Sequence of chain 5.A:
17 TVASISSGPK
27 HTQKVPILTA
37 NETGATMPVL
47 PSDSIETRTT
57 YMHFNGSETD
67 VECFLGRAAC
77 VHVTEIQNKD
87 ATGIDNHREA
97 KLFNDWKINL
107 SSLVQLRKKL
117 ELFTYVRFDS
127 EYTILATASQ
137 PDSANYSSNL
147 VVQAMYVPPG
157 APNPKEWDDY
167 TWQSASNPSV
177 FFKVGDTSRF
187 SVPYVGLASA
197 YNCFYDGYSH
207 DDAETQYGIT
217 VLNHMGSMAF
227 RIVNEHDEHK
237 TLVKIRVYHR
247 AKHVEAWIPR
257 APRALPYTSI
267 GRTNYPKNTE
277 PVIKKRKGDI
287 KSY

Binding-site contacts:
Ligand atom C4B contacts residue TYR152 of chain 5.A at 3.7 Å (hydrophobic).
Ligand atom N2 contacts residue ASN219 of chain 5.A at 3.5 Å (h-bond).
Ligand atom O1A contacts residue MET224 of chain 5.A at 3.9 Å.
Ligand atom C5C contacts residue TYR152 of chain 5.A at 3.8 Å (hydrophobic).
Ligand atom C4 contacts residue TYR197 of chain 5.A at 3.6 Å (hydrophobic).
Ligand atom C5 contacts residue MET221 of chain 5.A at 3.9 Å (hydrophobic).
Ligand atom C4A contacts residue PRO174 of chain 5.A at 3.2 Å (hydrophobic).
Ligand atom C4A contacts residue ALA150 of chain 5.A at 3.9 Å (hydrophobic).
Ligand atom N3A contacts residue PRO174 of chain 5.A at 3.3 Å (h-bond).
Ligand atom C5B contacts residue PHE186 of chain 5.A at 3.8 Å (hydrophobic).
Ligand atom C4A contacts residue SER175 of chain 5.A at 3.6 Å.
Ligand atom C4B contacts residue PHE186 of chain 5.A at 3.6 Å (hydrophobic).
Ligand atom C5A contacts residue ALA150 of chain 5.A at 3.4 Å (hydrophobic).
Ligand atom C2C contacts residue ILE104 of chain 5.A at 3.9 Å (hydrophobic).
Ligand atom N2 contacts residue MET221 of chain 5.A at 3.9 Å.
Ligand atom O1A contacts residue PHE186 of chain 5.A at 3.4 Å.
Ligand atom O1 contacts residue MET221 of chain 5.A at 3.4 Å (h-bond).
Ligand atom O1B contacts residue VAL188 of chain 5.A at 3.8 Å.
Ligand atom N3A contacts residue ALA24 of chain 5.C at 3.8 Å.
Ligand atom CL1 contacts residue VAL188 of chain 5.A at 3.7 Å.
Ligand atom C5A contacts residue VAL176 of chain 5.A at 3.8 Å (hydrophobic).
Ligand atom CL2 contacts residue MET224 of chain 5.A at 3.2 Å.
Ligand atom C3C contacts residue TYR128 of chain 5.A at 3.8 Å (hydrophobic).
Ligand atom C3B contacts residue ALA24 of chain 5.C at 4.0 Å (hydrophobic).
Ligand atom C1C contacts residue TYR128 of chain 5.A at 3.6 Å (hydrophobic).
Ligand atom C5B contacts residue MET224 of chain 5.A at 3.8 Å (hydrophobic).
Ligand atom C3C contacts residue ILE104 of chain 5.A at 3.6 Å (hydrophobic).
Ligand atom C31 contacts residue TYR197 of chain 5.A at 3.6 Å (hydrophobic).
Ligand atom CL1 contacts residue LEU25 of chain 5.C at 3.5 Å.
Ligand atom C2C contacts residue MET221 of chain 5.A at 3.3 Å (hydrophobic).
Ligand atom C31 contacts residue ASN219 of chain 5.A at 3.7 Å.
Ligand atom CL2 contacts residue ILE104 of chain 5.A at 3.4 Å.
Ligand atom C1C contacts residue LEU106 of chain 5.A at 3.9 Å (hydrophobic).
Ligand atom C5 contacts residue LEU106 of chain 5.A at 3.7 Å (hydrophobic).
Ligand atom C4C contacts residue VAL191 of chain 5.A at 3.7 Å (hydrophobic).
Ligand atom CL2 contacts residue TYR128 of chain 5.A at 3.4 Å.
Ligand atom O1 contacts residue LEU106 of chain 5.A at 3.7 Å.
Ligand atom C4A contacts residue VAL176 of chain 5.A at 3.9 Å (hydrophobic).
Ligand atom C2A contacts residue PHE186 of chain 5.A at 3.6 Å (hydrophobic).
Ligand atom C3B contacts residue TYR152 of chain 5.A at 3.9 Å (hydrophobic).

Sequence of chain 1.C:
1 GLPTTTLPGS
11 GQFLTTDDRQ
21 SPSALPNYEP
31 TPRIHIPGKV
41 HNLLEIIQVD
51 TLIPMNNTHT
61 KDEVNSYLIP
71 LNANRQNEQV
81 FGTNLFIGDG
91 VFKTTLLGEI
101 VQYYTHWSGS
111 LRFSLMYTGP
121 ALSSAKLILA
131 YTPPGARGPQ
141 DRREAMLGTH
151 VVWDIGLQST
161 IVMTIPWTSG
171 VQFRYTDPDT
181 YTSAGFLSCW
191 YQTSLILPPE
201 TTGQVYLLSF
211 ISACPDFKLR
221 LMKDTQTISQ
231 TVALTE

A small-molecule ligand and the protein it binds are described below.
Small molecule (SMILES): Cc1cc(CCCCCOc2c(Cl)cc(C3=NCCO3)cc2Cl)on1

Sequence of chain 5.C:
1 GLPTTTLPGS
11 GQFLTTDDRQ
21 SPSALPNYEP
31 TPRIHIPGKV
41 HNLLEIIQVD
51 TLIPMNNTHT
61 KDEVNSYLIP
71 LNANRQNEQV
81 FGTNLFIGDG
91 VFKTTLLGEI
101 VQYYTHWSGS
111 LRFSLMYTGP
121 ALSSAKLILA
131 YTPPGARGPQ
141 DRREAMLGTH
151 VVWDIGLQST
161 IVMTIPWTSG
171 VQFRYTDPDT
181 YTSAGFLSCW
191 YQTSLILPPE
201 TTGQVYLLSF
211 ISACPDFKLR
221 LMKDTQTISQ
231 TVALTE